Sequence of chain 1.L:
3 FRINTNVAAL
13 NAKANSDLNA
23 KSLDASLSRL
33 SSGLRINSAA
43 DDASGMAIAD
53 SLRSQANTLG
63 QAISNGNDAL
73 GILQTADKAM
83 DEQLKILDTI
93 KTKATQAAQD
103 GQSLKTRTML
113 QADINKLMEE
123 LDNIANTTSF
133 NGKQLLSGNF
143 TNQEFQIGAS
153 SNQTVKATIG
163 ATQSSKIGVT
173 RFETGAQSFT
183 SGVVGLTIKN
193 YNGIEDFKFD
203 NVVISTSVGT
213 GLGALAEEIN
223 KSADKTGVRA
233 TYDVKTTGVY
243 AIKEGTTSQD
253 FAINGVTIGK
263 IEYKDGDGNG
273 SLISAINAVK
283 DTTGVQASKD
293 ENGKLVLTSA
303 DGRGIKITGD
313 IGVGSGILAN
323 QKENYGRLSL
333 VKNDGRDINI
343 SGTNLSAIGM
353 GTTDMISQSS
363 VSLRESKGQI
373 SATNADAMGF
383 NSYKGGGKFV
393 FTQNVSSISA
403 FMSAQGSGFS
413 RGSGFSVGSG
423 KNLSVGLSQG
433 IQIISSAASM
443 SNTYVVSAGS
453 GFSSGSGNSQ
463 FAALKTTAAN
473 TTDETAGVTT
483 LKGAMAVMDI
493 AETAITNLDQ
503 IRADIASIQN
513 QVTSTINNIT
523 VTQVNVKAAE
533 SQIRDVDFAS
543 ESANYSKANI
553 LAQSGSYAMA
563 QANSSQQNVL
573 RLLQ

This small molecule binds to this protein.
Small molecule (SMILES): C[C@H](O)[C@H](N)[C@@H]1O[C@](O)(C(=O)O)C[C@H](O)[C@@H]1N

Binding-site contacts:
Ligand atom C2 contacts residue VAL419 of chain 1.L at 4.5 Å (hydrophobic).
Ligand atom C4 contacts residue VAL427 of chain 1.L at 4.3 Å (hydrophobic).
Ligand atom C1 contacts residue VAL419 of chain 1.L at 3.9 Å (hydrophobic).
Ligand atom O1A contacts residue GLY420 of chain 1.L at 3.4 Å (h-bond).
Ligand atom C7 contacts residue SER426 of chain 1.L at 4.5 Å.
Ligand atom C5 contacts residue SER426 of chain 1.L at 4.0 Å.
Ligand atom O8 contacts residue VAL419 of chain 1.L at 3.5 Å.
Ligand atom O1B contacts residue LEU425 of chain 1.L at 3.4 Å (h-bond).
Ligand atom O8 contacts residue SER426 of chain 1.L at 3.8 Å.
Ligand atom C2 contacts residue VAL427 of chain 1.L at 4.2 Å (hydrophobic).
Ligand atom C3 contacts residue SER426 of chain 1.L at 2.8 Å.
Ligand atom N7 contacts residue P8E1 of chain 1.KH at 3.9 Å.
Ligand atom O6 contacts residue VAL419 of chain 1.L at 3.7 Å.
Ligand atom O8 contacts residue MET404 of chain 1.L at 4.0 Å.
Ligand atom O1B contacts residue ASN424 of chain 1.L at 3.2 Å.
Ligand atom C1 contacts residue ASN424 of chain 1.L at 4.0 Å.
Ligand atom C3 contacts residue ASN424 of chain 1.L at 4.1 Å.
Ligand atom C2 contacts residue SER426 of chain 1.L at 1.5 Å.
Ligand atom O6 contacts residue SER426 of chain 1.L at 2.3 Å (h-bond).
Ligand atom O1A contacts residue VAL419 of chain 1.L at 3.4 Å.
Ligand atom C1 contacts residue SER426 of chain 1.L at 2.0 Å.
Ligand atom O1B contacts residue VAL427 of chain 1.L at 4.4 Å.
Ligand atom O1A contacts residue SER426 of chain 1.L at 3.2 Å (h-bond).
Ligand atom O1B contacts residue SER426 of chain 1.L at 2.2 Å (h-bond).
Ligand atom C3 contacts residue VAL427 of chain 1.L at 4.3 Å (hydrophobic).
Ligand atom C8 contacts residue SER426 of chain 1.L at 4.4 Å.
Ligand atom C9 contacts residue SER401 of chain 1.L at 4.0 Å.
Ligand atom C6 contacts residue SER426 of chain 1.L at 3.2 Å.
Ligand atom C4 contacts residue SER426 of chain 1.L at 3.5 Å.